Binding-site contacts:
Ligand atom C6 contacts residue ILE255 of chain 1.A at 3.3 Å (hydrophobic).
Ligand atom C3 contacts residue LYS254 of chain 1.A at 3.5 Å.
Ligand atom C23 contacts residue VAL312 of chain 1.A at 4.4 Å (hydrophobic).
Ligand atom C14 contacts residue SER258 of chain 1.A at 4.3 Å.
Ligand atom C16 contacts residue ILE320 of chain 1.A at 4.2 Å (hydrophobic).
Ligand atom C7 contacts residue ILE320 of chain 1.A at 4.5 Å (hydrophobic).
Ligand atom C16 contacts residue LEU316 of chain 1.A at 3.9 Å (hydrophobic).
Ligand atom C7 contacts residue ILE255 of chain 1.A at 3.3 Å (hydrophobic).
Ligand atom C15 contacts residue LEU316 of chain 1.A at 4.0 Å (hydrophobic).
Ligand atom C26 contacts residue VAL315 of chain 1.A at 3.8 Å (hydrophobic).
Ligand atom C15 contacts residue ILE320 of chain 1.A at 3.3 Å (hydrophobic).
Ligand atom C1 contacts residue LYS254 of chain 1.A at 4.3 Å.
Ligand atom C5 contacts residue ILE255 of chain 1.A at 4.5 Å (hydrophobic).
Ligand atom O1 contacts residue LYS254 of chain 1.A at 3.8 Å.
Ligand atom C27 contacts residue VAL312 of chain 1.A at 3.6 Å (hydrophobic).
Ligand atom C27 contacts residue VAL308 of chain 1.A at 4.2 Å (hydrophobic).
Ligand atom C24 contacts residue VAL312 of chain 1.A at 3.9 Å (hydrophobic).
Ligand atom C25 contacts residue VAL312 of chain 1.A at 4.2 Å (hydrophobic).
Ligand atom C2 contacts residue LYS254 of chain 1.A at 3.8 Å.

Sequence of chain 1.A:
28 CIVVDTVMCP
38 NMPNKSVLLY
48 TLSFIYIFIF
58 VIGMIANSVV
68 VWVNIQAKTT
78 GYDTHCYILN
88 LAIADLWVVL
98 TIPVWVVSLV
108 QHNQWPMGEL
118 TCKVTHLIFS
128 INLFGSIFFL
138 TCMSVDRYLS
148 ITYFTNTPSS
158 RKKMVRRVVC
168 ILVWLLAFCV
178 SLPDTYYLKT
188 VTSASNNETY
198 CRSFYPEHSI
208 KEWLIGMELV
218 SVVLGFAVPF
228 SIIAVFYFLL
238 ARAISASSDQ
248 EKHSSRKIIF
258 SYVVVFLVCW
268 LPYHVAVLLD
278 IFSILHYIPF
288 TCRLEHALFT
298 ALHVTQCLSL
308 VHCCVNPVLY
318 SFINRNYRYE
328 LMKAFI

The small molecule below binds the protein below.
Small molecule (SMILES): CC(C)CCC[C@@H](C)[C@H]1CC[C@H]2[C@@H]3CC=C4C[C@@H](O)CC[C@]4(C)[C@H]3CC[C@]12C